Binding-site contacts:
Ligand atom C14 contacts residue ASP336 of chain 2.A at 3.7 Å.
Ligand atom N16 contacts residue GLN385 of chain 2.A at 3.2 Å (h-bond).
Ligand atom C12 contacts residue ASP336 of chain 2.A at 3.2 Å.
Ligand atom C12 contacts residue TYR467 of chain 2.A at 3.2 Å (hydrophobic).
Ligand atom C7 contacts residue TYR384 of chain 2.A at 3.8 Å (hydrophobic).
Ligand atom C5 contacts residue VAL499 of chain 2.A at 3.6 Å (hydrophobic).
Ligand atom C1 contacts residue TRP337 of chain 2.A at 3.7 Å (hydrophobic).
Ligand atom C5 contacts residue TYR467 of chain 2.A at 3.5 Å (hydrophobic).
Ligand atom C3 contacts residue ASP336 of chain 2.A at 3.2 Å.
Ligand atom C3 contacts residue TRP337 of chain 2.A at 3.8 Å (hydrophobic).
Ligand atom C9 contacts residue TYR467 of chain 2.A at 3.5 Å (hydrophobic).
Ligand atom C1 contacts residue ASP336 of chain 2.A at 3.3 Å.
Ligand atom C9 contacts residue GLN385 of chain 2.A at 3.0 Å.
Ligand atom C8 contacts residue HIS525 of chain 2.A at 3.7 Å.
Ligand atom C6 contacts residue PHE268 of chain 2.A at 3.4 Å (hydrophobic).
Ligand atom F19 contacts residue LEU409 of chain 2.A at 3.2 Å.
Ligand atom N18 contacts residue ASP336 of chain 2.A at 2.6 Å (salt-bridge).
Ligand atom S22 contacts residue SO41 of chain 2.B at 3.3 Å (h-bond).
Ligand atom C10 contacts residue TRP337 of chain 2.A at 3.4 Å (hydrophobic).
Ligand atom F20 contacts residue PHE388 of chain 2.A at 3.4 Å.
Ligand atom C8 contacts residue PHE268 of chain 2.A at 3.3 Å (hydrophobic).
Ligand atom C6 contacts residue TYR467 of chain 2.A at 3.5 Å (hydrophobic).
Ligand atom N18 contacts residue TYR467 of chain 2.A at 3.5 Å (h-bond).
Ligand atom C14 contacts residue TRP337 of chain 2.A at 3.5 Å (hydrophobic).
Ligand atom C2 contacts residue MET340 of chain 2.A at 3.7 Å (hydrophobic).
Ligand atom C15 contacts residue LEU409 of chain 2.A at 3.8 Å (hydrophobic).
Ligand atom C5 contacts residue TYR384 of chain 2.A at 3.5 Å (hydrophobic).
Ligand atom C11 contacts residue TRP337 of chain 2.A at 3.6 Å (hydrophobic).
Ligand atom C6 contacts residue HIS525 of chain 2.A at 3.6 Å.
Ligand atom N17 contacts residue TYR467 of chain 2.A at 3.3 Å (h-bond).
Ligand atom F21 contacts residue PHE268 of chain 2.A at 3.2 Å.
Ligand atom N17 contacts residue TYR384 of chain 2.A at 3.3 Å (h-bond).
Ligand atom C14 contacts residue TYR467 of chain 2.A at 3.6 Å (hydrophobic).
Ligand atom F19 contacts residue LEU429 of chain 2.A at 3.5 Å.
Ligand atom S22 contacts residue LEU409 of chain 2.A at 3.8 Å.
Ligand atom C13 contacts residue SO41 of chain 2.B at 3.8 Å.
Ligand atom C9 contacts residue TYR384 of chain 2.A at 3.5 Å (hydrophobic).
Ligand atom N16 contacts residue TRP337 of chain 2.A at 3.7 Å.
Ligand atom F20 contacts residue TYR384 of chain 2.A at 3.7 Å.
Ligand atom C6 contacts residue ASP336 of chain 2.A at 3.1 Å.

Sequence of chain 2.A:
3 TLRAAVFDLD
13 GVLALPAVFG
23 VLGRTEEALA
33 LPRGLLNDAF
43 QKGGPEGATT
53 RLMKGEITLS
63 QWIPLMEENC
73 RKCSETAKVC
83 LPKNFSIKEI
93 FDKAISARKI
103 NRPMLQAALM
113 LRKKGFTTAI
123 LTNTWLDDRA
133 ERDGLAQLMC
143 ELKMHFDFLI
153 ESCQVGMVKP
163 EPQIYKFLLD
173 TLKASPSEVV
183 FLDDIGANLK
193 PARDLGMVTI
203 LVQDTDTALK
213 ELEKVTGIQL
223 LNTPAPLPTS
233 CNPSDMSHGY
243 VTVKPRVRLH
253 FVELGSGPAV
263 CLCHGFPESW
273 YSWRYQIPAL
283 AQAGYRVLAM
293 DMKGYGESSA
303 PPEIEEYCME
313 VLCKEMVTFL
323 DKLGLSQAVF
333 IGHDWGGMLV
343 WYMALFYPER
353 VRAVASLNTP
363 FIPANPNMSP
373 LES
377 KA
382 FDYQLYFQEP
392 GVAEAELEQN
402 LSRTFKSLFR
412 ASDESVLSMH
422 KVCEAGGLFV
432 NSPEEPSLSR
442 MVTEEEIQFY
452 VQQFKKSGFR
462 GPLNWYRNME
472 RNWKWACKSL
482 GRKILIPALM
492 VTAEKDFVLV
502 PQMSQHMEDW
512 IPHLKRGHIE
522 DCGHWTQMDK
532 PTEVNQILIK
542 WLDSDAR

The small molecule below binds the protein below.
Small molecule (SMILES): FC(F)(F)Sc1ccc(Nc2ncnc3ccccc23)cc1